Binding-site contacts:
Ligand atom O contacts residue LYS96 of chain 1.A at 3.1 Å (salt-bridge).
Ligand atom C contacts residue LEU49 of chain 1.A at 3.5 Å (hydrophobic).
Ligand atom CH contacts residue VAL42 of chain 1.A at 3.7 Å (hydrophobic).
Ligand atom N contacts residue LEU49 of chain 1.A at 3.8 Å.
Ligand atom CD2 contacts residue ASP100 of chain 1.A at 3.7 Å.
Ligand atom CG contacts residue ASN95 of chain 1.A at 3.4 Å.
Ligand atom C contacts residue ILE101 of chain 1.A at 3.9 Å (hydrophobic).
Ligand atom CZ contacts residue TRP36 of chain 1.A at 3.4 Å (hydrophobic).
Ligand atom CH3 contacts residue VAL42 of chain 1.A at 3.6 Å (hydrophobic).
Ligand atom CG2 contacts residue ASN48 of chain 1.A at 4.0 Å.
Ligand atom CH3 contacts residue ILE101 of chain 1.A at 3.8 Å (hydrophobic).
Ligand atom CZ contacts residue PRO37 of chain 1.A at 4.0 Å (hydrophobic).
Ligand atom CE contacts residue LEU49 of chain 1.A at 3.8 Å (hydrophobic).
Ligand atom CE1 contacts residue TRP36 of chain 1.A at 3.7 Å (hydrophobic).
Ligand atom OH contacts residue ILE101 of chain 1.A at 4.0 Å.
Ligand atom CB contacts residue ASN48 of chain 1.A at 3.5 Å.
Ligand atom NZ contacts residue ILE101 of chain 1.A at 3.6 Å.
Ligand atom C contacts residue ASP100 of chain 1.A at 3.4 Å.
Ligand atom CA contacts residue LEU49 of chain 1.A at 3.7 Å (hydrophobic).
Ligand atom N contacts residue LEU49 of chain 1.A at 4.1 Å.
Ligand atom O contacts residue ILE101 of chain 1.A at 4.1 Å.
Ligand atom CB contacts residue ASN95 of chain 1.A at 3.7 Å.
Ligand atom O contacts residue LEU49 of chain 1.A at 3.6 Å.
Ligand atom CG contacts residue LEU49 of chain 1.A at 4.0 Å (hydrophobic).
Ligand atom CH contacts residue ASN95 of chain 1.A at 3.9 Å.
Ligand atom NZ contacts residue VAL42 of chain 1.A at 3.7 Å.
Ligand atom CH contacts residue ILE101 of chain 1.A at 3.5 Å (hydrophobic).
Ligand atom OG1 contacts residue ASN48 of chain 1.A at 4.0 Å.
Ligand atom CA contacts residue LYS96 of chain 1.A at 4.1 Å.
Ligand atom CH3 contacts residue PRO37 of chain 1.A at 4.1 Å (hydrophobic).
Ligand atom O contacts residue ASP99 of chain 1.A at 3.6 Å.
Ligand atom CE2 contacts residue MET104 of chain 1.A at 3.6 Å (hydrophobic).
Ligand atom O contacts residue ASP100 of chain 1.A at 2.7 Å (salt-bridge).
Ligand atom CD contacts residue ILE101 of chain 1.A at 3.5 Å (hydrophobic).
Ligand atom OH contacts residue ASN95 of chain 1.A at 2.9 Å (h-bond).
Ligand atom CD contacts residue ASN95 of chain 1.A at 3.5 Å.
Ligand atom OH contacts residue CYS91 of chain 1.A at 4.0 Å.
Ligand atom CH3 contacts residue PHE38 of chain 1.A at 3.9 Å (hydrophobic).
Ligand atom C contacts residue ASP99 of chain 1.A at 3.8 Å.
Ligand atom CE2 contacts residue ASP100 of chain 1.A at 4.1 Å.

Sequence of chain 1.A:
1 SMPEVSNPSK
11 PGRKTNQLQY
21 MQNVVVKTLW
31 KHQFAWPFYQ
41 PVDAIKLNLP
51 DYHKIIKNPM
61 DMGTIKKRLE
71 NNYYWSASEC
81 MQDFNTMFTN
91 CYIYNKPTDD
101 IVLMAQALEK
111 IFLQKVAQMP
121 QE

This protein binds this small molecule.
Small molecule (SMILES): CC(=O)NCCCC[C@H](NC(=O)CNC(=O)[C@@H](N)[C@@H](C)O)C(=O)N[C@H](C=O)Cc1ccccc1